The protein below binds the small molecule below.
Small molecule (SMILES): CCCCCCCCO[C@@H]1O[C@H](CO)[C@H](O)[C@H](O)[C@H]1O[C@@H]1O[C@@H](C)[C@@H](O)[C@@H](O)[C@@H]1O

Sequence of chain 1.B:
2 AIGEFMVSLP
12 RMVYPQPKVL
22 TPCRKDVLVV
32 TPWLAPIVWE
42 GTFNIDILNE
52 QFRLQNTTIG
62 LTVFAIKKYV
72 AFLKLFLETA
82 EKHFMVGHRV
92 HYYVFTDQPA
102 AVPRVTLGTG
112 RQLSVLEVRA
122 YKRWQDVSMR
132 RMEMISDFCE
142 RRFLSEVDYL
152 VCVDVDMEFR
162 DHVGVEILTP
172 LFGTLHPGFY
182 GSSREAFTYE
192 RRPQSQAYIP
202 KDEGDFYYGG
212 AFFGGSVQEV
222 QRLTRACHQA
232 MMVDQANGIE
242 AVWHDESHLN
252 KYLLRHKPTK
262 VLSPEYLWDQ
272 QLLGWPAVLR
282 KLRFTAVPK

Binding-site contacts:
Ligand atom C3A contacts residue 4GW1 of chain 1.H at 3.8 Å.
Ligand atom C6A contacts residue TRP244 of chain 1.B at 3.5 Å (hydrophobic).
Ligand atom O3A contacts residue 4GW1 of chain 1.H at 2.5 Å (h-bond).
Ligand atom C4A contacts residue HIS177 of chain 1.B at 3.8 Å.
Ligand atom O4A contacts residue GLU247 of chain 1.B at 2.7 Å (salt-bridge).
Ligand atom C4A contacts residue GLU247 of chain 1.B at 3.4 Å.
Ligand atom C6B contacts residue GLY179 of chain 1.B at 3.6 Å.
Ligand atom O4A contacts residue HIS177 of chain 1.B at 2.6 Å (h-bond).
Ligand atom O1 contacts residue HIS177 of chain 1.B at 3.6 Å.
Ligand atom O5A contacts residue HIS177 of chain 1.B at 3.4 Å (h-bond).
Ligand atom C4B contacts residue GLY179 of chain 1.B at 3.9 Å.
Ligand atom C6A contacts residue TYR208 of chain 1.B at 3.7 Å (hydrophobic).
Ligand atom O5A contacts residue PHE180 of chain 1.B at 3.8 Å.
Ligand atom C2 contacts residue 4GW1 of chain 1.H at 3.3 Å.
Ligand atom C1 contacts residue 4GW1 of chain 1.H at 3.6 Å.
Ligand atom C4 contacts residue LEU273 of chain 1.B at 3.9 Å (hydrophobic).
Ligand atom C5A contacts residue TRP244 of chain 1.B at 3.6 Å (hydrophobic).
Ligand atom O6 contacts residue PHE180 of chain 1.B at 3.3 Å.
Ligand atom C6A contacts residue THR189 of chain 1.B at 3.4 Å.
Ligand atom O6 contacts residue TRP244 of chain 1.B at 3.5 Å (h-bond).
Ligand atom C4B contacts residue PHE180 of chain 1.B at 3.7 Å (hydrophobic).
Ligand atom C6 contacts residue PRO178 of chain 1.B at 3.9 Å (hydrophobic).
Ligand atom C4 contacts residue ASP270 of chain 1.B at 3.3 Å.
Ligand atom C6 contacts residue ASP270 of chain 1.B at 3.9 Å.
Ligand atom C1A contacts residue HIS177 of chain 1.B at 3.9 Å.
Ligand atom O4 contacts residue ASP270 of chain 1.B at 2.7 Å (salt-bridge).
Ligand atom C6B contacts residue PHE180 of chain 1.B at 3.4 Å (hydrophobic).
Ligand atom C4A contacts residue TRP244 of chain 1.B at 3.6 Å (hydrophobic).
Ligand atom C2B contacts residue LEU273 of chain 1.B at 3.6 Å (hydrophobic).
Ligand atom O3 contacts residue ASP270 of chain 1.B at 4.0 Å.
Ligand atom O6 contacts residue THR189 of chain 1.B at 2.9 Å (h-bond).
Ligand atom C3A contacts residue TRP244 of chain 1.B at 3.8 Å (hydrophobic).
Ligand atom C6A contacts residue PHE180 of chain 1.B at 4.0 Å (hydrophobic).
Ligand atom C6A contacts residue GLU247 of chain 1.B at 3.5 Å.
Ligand atom C5B contacts residue GLY179 of chain 1.B at 4.0 Å.
Ligand atom O3 contacts residue LYS290 of chain 1.B at 4.0 Å.
Ligand atom C5A contacts residue HIS177 of chain 1.B at 4.0 Å.
Ligand atom O2 contacts residue LYS290 of chain 1.B at 3.8 Å.
Ligand atom C2A contacts residue HIS177 of chain 1.B at 3.8 Å.
Ligand atom O2 contacts residue 4GW1 of chain 1.H at 2.6 Å (h-bond).